Sequence of chain 1.A:
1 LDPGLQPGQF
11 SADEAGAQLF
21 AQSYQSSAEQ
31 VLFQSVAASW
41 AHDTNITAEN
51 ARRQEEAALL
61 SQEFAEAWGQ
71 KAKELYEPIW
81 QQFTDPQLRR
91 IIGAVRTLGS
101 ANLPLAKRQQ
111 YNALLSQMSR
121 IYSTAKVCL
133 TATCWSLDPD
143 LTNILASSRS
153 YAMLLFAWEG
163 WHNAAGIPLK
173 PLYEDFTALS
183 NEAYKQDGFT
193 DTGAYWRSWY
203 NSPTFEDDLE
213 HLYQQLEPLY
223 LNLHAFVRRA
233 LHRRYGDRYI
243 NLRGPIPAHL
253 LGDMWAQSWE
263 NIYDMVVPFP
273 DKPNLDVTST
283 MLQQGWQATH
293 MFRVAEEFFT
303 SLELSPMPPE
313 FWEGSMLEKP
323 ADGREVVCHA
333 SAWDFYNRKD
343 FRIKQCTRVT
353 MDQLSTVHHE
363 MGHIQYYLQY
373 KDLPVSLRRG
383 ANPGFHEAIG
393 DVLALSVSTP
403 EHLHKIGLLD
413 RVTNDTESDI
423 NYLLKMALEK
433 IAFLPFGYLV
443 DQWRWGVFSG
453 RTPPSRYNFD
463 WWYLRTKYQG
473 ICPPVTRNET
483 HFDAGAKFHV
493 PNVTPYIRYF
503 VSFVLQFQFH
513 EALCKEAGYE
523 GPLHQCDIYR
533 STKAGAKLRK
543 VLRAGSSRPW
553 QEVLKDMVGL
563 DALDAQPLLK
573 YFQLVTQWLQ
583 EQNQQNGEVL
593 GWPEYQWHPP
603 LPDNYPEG

Binding-site contacts:
Ligand atom C2 contacts residue GLY523 of chain 1.A at 4.1 Å.
Ligand atom C4 contacts residue ASN416 of chain 1.A at 4.2 Å.
Ligand atom C1 contacts residue ASN416 of chain 1.A at 1.4 Å.
Ligand atom C7 contacts residue GLN527 of chain 1.A at 4.2 Å.
Ligand atom O6 contacts residue GLY523 of chain 1.A at 4.0 Å.
Ligand atom O3 contacts residue PRO524 of chain 1.A at 4.4 Å.
Ligand atom O4 contacts residue GLU522 of chain 1.A at 3.2 Å (salt-bridge).
Ligand atom O4 contacts residue PRO524 of chain 1.A at 3.3 Å.
Ligand atom C1 contacts residue GLN527 of chain 1.A at 3.6 Å.
Ligand atom C1 contacts residue PRO524 of chain 1.A at 4.3 Å (hydrophobic).
Ligand atom O3 contacts residue GLN527 of chain 1.A at 4.4 Å.
Ligand atom C7 contacts residue PRO524 of chain 1.A at 4.1 Å (hydrophobic).
Ligand atom N2 contacts residue ASN416 of chain 1.A at 2.8 Å (h-bond).
Ligand atom C5 contacts residue GLN527 of chain 1.A at 4.4 Å.
Ligand atom O5 contacts residue ASN416 of chain 1.A at 2.4 Å (h-bond).
Ligand atom O7 contacts residue ASN416 of chain 1.A at 3.6 Å (h-bond).
Ligand atom C6 contacts residue GLU522 of chain 1.A at 4.2 Å.
Ligand atom C5 contacts residue GLU522 of chain 1.A at 3.6 Å.
Ligand atom O6 contacts residue GLU522 of chain 1.A at 4.1 Å.
Ligand atom C2 contacts residue PRO524 of chain 1.A at 4.3 Å (hydrophobic).
Ligand atom C3 contacts residue PRO524 of chain 1.A at 4.0 Å (hydrophobic).
Ligand atom C7 contacts residue ASN416 of chain 1.A at 3.4 Å.
Ligand atom C5 contacts residue ASN416 of chain 1.A at 3.7 Å.
Ligand atom O5 contacts residue GLY523 of chain 1.A at 4.0 Å.
Ligand atom N2 contacts residue GLN527 of chain 1.A at 3.1 Å (h-bond).
Ligand atom C3 contacts residue GLN527 of chain 1.A at 3.5 Å.
Ligand atom O7 contacts residue GLY523 of chain 1.A at 4.2 Å.
Ligand atom C4 contacts residue GLU522 of chain 1.A at 3.8 Å.
Ligand atom O7 contacts residue PRO524 of chain 1.A at 3.5 Å.
Ligand atom C1 contacts residue GLY523 of chain 1.A at 4.3 Å.
Ligand atom C4 contacts residue PRO524 of chain 1.A at 4.1 Å (hydrophobic).
Ligand atom O6 contacts residue GLU522 of chain 1.A at 4.0 Å.
Ligand atom C2 contacts residue GLN527 of chain 1.A at 3.6 Å.
Ligand atom C3 contacts residue GLU522 of chain 1.A at 4.2 Å.
Ligand atom O4 contacts residue GLY523 of chain 1.A at 4.1 Å.
Ligand atom C1 contacts residue GLU522 of chain 1.A at 4.2 Å.
Ligand atom O3 contacts residue GLU522 of chain 1.A at 4.3 Å.
Ligand atom C8 contacts residue GLU403 of chain 1.A at 3.7 Å.
Ligand atom C2 contacts residue ASN416 of chain 1.A at 2.4 Å.
Ligand atom C3 contacts residue ASN416 of chain 1.A at 3.7 Å.

A small-molecule ligand and the protein it binds are described below.
Small molecule (SMILES): CC(=O)N[C@H]1[C@H](O[C@H]2[C@H](O)[C@@H](NC(C)=O)CO[C@@H]2CO[C@@H]2O[C@@H](C)[C@@H](O)[C@@H](O)[C@@H]2O)O[C@H](CO)[C@@H](O[C@@H]2O[C@H](CO)[C@@H](O)[C@H](O)[C@@H]2O)[C@@H]1O